Sequence of chain 1.G:
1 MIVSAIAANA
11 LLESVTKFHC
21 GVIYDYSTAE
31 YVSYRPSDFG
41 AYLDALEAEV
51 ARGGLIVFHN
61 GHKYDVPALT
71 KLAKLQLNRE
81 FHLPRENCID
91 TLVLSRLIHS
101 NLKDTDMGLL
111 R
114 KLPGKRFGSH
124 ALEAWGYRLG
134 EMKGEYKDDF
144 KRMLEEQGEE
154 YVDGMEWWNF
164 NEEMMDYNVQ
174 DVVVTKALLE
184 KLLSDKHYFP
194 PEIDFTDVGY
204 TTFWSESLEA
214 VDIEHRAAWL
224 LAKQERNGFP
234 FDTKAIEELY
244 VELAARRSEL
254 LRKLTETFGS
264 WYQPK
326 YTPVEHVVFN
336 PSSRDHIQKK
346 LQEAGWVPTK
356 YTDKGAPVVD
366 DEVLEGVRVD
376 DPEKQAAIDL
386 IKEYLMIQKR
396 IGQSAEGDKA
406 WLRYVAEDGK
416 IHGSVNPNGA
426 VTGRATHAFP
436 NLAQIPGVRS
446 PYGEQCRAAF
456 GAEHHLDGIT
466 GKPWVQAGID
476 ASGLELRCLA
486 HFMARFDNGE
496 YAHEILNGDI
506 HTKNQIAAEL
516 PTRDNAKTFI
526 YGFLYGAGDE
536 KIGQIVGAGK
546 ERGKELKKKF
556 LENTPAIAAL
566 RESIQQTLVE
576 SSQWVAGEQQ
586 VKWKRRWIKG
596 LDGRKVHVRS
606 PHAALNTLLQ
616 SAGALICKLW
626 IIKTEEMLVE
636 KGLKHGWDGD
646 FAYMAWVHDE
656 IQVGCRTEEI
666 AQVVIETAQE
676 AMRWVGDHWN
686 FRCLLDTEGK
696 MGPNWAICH

This protein binds this small molecule.
Small molecule (SMILES): Nc1ccn([C@@H]2O[C@H](CO[P](=O)(O)O[C@H]3[C@@H](O)[C@H](n4ccc(N)nc4=O)O[C@@H]3CO[P](=O)(O)O[C@H]3[C@@H](O)[C@H](n4cnc5c(N)ncnc54)O[C@@H]3CO)[C@@H](O[P](=O)(O)OC[C@H]3O[C@@H](n4cnc5c(N)ncnc54)[C@H](O)[C@@H]3O[P](=O)(O)OC[C@H]3O[C@@H](n4cnc5c(=O)nc(N)[nH]c54)[C@H](O)[C@@H]3O[P](=O)(O)OC[C@@H]3C=C[C@H](n4ccc(N)nc4=O)O3)[C@H]2O)c(=O)n1

Binding-site contacts:
Ligand atom O4' contacts residue LYS394 of chain 1.G at 3.3 Å (salt-bridge).
Ligand atom OP1 contacts residue VAL363 of chain 1.G at 3.8 Å.
Ligand atom O4' contacts residue ARG339 of chain 1.G at 3.8 Å.
Ligand atom C3' contacts residue TTP1 of chain 1.S at 3.7 Å.
Ligand atom C2' contacts residue LYS394 of chain 1.G at 4.0 Å.
Ligand atom N3 contacts residue TYR37 of chain 1.B at 3.9 Å.
Ligand atom OP1 contacts residue ASP365 of chain 1.G at 3.6 Å.
Ligand atom O4' contacts residue ALA438 of chain 1.G at 3.0 Å (h-bond).
Ligand atom O4' contacts residue VAL38 of chain 1.B at 3.4 Å.
Ligand atom O4' contacts residue HIS653 of chain 1.G at 3.7 Å.
Ligand atom C5' contacts residue VAL364 of chain 1.G at 4.0 Å (hydrophobic).
Ligand atom C1' contacts residue TYR37 of chain 1.B at 4.0 Å (hydrophobic).
Ligand atom C1' contacts residue ALA438 of chain 1.G at 3.0 Å (hydrophobic).
Ligand atom O2 contacts residue LYS394 of chain 1.G at 3.9 Å.
Ligand atom C5 contacts residue TYR37 of chain 1.B at 3.7 Å (hydrophobic).
Ligand atom C6 contacts residue TYR37 of chain 1.B at 3.9 Å (hydrophobic).
Ligand atom O2 contacts residue ARG429 of chain 1.G at 3.0 Å (salt-bridge).
Ligand atom C1' contacts residue HIS653 of chain 1.G at 3.8 Å.
Ligand atom C4' contacts residue ALA438 of chain 1.G at 3.9 Å (hydrophobic).
Ligand atom OP1 contacts residue GLY442 of chain 1.G at 3.4 Å (h-bond).
Ligand atom C5' contacts residue ARG395 of chain 1.G at 4.0 Å.
Ligand atom N3 contacts residue GLN439 of chain 1.G at 3.3 Å.
Ligand atom O2' contacts residue ARG339 of chain 1.G at 3.5 Å (salt-bridge).
Ligand atom C4 contacts residue TYR37 of chain 1.B at 3.7 Å (hydrophobic).
Ligand atom O2' contacts residue LYS394 of chain 1.G at 3.1 Å (salt-bridge).
Ligand atom O3' contacts residue ASP365 of chain 1.G at 4.0 Å.
Ligand atom N6 contacts residue TYR37 of chain 1.B at 3.9 Å.
Ligand atom O2' contacts residue GLN439 of chain 1.G at 2.7 Å (h-bond).
Ligand atom C8 contacts residue VAL38 of chain 1.B at 3.7 Å (hydrophobic).
Ligand atom N1 contacts residue TYR37 of chain 1.B at 3.8 Å.
Ligand atom O4' contacts residue GLN439 of chain 1.G at 3.3 Å.
Ligand atom C2' contacts residue ALA438 of chain 1.G at 3.6 Å (hydrophobic).
Ligand atom O2' contacts residue ALA438 of chain 1.G at 3.1 Å (h-bond).
Ligand atom C1' contacts residue LYS394 of chain 1.G at 3.9 Å.
Ligand atom OP1 contacts residue ASP366 of chain 1.G at 3.1 Å (salt-bridge).
Ligand atom C5' contacts residue ILE440 of chain 1.G at 3.2 Å (hydrophobic).
Ligand atom C4' contacts residue ILE440 of chain 1.G at 3.7 Å (hydrophobic).
Ligand atom O2' contacts residue ILE440 of chain 1.G at 3.9 Å.
Ligand atom C4' contacts residue ARG339 of chain 1.G at 3.7 Å.
Ligand atom C2' contacts residue TTP1 of chain 1.S at 3.2 Å.

Sequence of chain 1.B:
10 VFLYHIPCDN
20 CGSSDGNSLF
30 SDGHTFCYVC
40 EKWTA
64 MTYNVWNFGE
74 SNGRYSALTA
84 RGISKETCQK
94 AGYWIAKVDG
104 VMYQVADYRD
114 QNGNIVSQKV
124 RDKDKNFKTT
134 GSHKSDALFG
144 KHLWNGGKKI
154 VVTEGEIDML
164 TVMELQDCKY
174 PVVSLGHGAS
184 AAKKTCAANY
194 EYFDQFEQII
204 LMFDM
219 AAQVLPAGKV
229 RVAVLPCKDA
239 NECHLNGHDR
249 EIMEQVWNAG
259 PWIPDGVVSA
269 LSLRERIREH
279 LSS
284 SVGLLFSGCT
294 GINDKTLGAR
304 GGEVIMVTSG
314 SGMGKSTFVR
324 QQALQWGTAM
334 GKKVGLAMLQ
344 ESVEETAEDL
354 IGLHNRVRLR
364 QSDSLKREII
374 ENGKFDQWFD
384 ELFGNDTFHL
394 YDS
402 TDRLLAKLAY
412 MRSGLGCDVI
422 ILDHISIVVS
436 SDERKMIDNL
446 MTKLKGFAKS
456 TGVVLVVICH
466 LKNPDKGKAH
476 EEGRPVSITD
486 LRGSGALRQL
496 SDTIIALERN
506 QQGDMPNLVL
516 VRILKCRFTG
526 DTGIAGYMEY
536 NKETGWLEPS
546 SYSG